Sequence of chain 1.B:
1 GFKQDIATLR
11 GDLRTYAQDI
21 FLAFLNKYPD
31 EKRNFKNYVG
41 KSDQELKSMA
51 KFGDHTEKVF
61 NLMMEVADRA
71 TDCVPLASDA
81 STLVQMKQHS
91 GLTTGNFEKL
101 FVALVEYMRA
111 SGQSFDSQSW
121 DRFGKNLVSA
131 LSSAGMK

Binding-site contacts:
Ligand atom C10 contacts residue TYR38 of chain 1.B at 2.1 Å (hydrophobic).
Ligand atom C2 contacts residue HEM1 of chain 1.G at 3.9 Å.
Ligand atom C10 contacts residue LYS51 of chain 1.B at 3.5 Å.
Ligand atom C8 contacts residue THR56 of chain 1.B at 2.1 Å.
Ligand atom C9 contacts residue THR56 of chain 1.B at 2.5 Å.
Ligand atom C1 contacts residue HEM1 of chain 1.G at 3.7 Å.
Ligand atom O contacts residue HIS55 of chain 1.B at 2.9 Å.
Ligand atom C1 contacts residue PHE21 of chain 1.B at 3.8 Å (hydrophobic).
Ligand atom C7 contacts residue VAL59 of chain 1.B at 3.2 Å (hydrophobic).
Ligand atom C8 contacts residue PHE21 of chain 1.B at 4.2 Å (hydrophobic).
Ligand atom C6 contacts residue PHE21 of chain 1.B at 2.9 Å (hydrophobic).
Ligand atom C10 contacts residue HIS55 of chain 1.B at 3.3 Å.
Ligand atom C5 contacts residue PHE21 of chain 1.B at 3.1 Å (hydrophobic).
Ligand atom C9 contacts residue PHE52 of chain 1.B at 2.9 Å (hydrophobic).
Ligand atom C3 contacts residue TYR38 of chain 1.B at 3.9 Å (hydrophobic).
Ligand atom C5 contacts residue THR56 of chain 1.B at 3.3 Å.
Ligand atom C2 contacts residue PHE35 of chain 1.B at 3.4 Å (hydrophobic).
Ligand atom C3 contacts residue THR56 of chain 1.B at 4.1 Å.
Ligand atom C1 contacts residue PHE35 of chain 1.B at 3.6 Å (hydrophobic).
Ligand atom C6 contacts residue VAL59 of chain 1.B at 2.8 Å (hydrophobic).
Ligand atom C7 contacts residue PHE35 of chain 1.B at 3.9 Å (hydrophobic).
Ligand atom C4 contacts residue HIS55 of chain 1.B at 3.8 Å.
Ligand atom C4 contacts residue PHE21 of chain 1.B at 3.8 Å (hydrophobic).
Ligand atom C9 contacts residue TYR38 of chain 1.B at 3.1 Å (hydrophobic).
Ligand atom C1 contacts residue VAL59 of chain 1.B at 3.0 Å (hydrophobic).
Ligand atom C8 contacts residue HIS55 of chain 1.B at 3.9 Å.
Ligand atom C2 contacts residue VAL59 of chain 1.B at 3.8 Å (hydrophobic).
Ligand atom C10 contacts residue PHE52 of chain 1.B at 2.9 Å (hydrophobic).
Ligand atom C8 contacts residue PHE52 of chain 1.B at 3.4 Å (hydrophobic).
Ligand atom C4 contacts residue THR56 of chain 1.B at 3.1 Å.
Ligand atom C3 contacts residue HIS55 of chain 1.B at 3.5 Å.
Ligand atom C3 contacts residue PHE35 of chain 1.B at 4.0 Å (hydrophobic).
Ligand atom C7 contacts residue HEM1 of chain 1.G at 2.5 Å.
Ligand atom C4 contacts residue TYR38 of chain 1.B at 4.1 Å (hydrophobic).
Ligand atom C4 contacts residue VAL59 of chain 1.B at 4.2 Å (hydrophobic).
Ligand atom C8 contacts residue TYR38 of chain 1.B at 3.4 Å (hydrophobic).
Ligand atom C10 contacts residue THR56 of chain 1.B at 3.1 Å.
Ligand atom O contacts residue TYR38 of chain 1.B at 2.9 Å (h-bond).
Ligand atom C9 contacts residue PHE21 of chain 1.B at 3.2 Å (hydrophobic).
Ligand atom C5 contacts residue VAL59 of chain 1.B at 3.5 Å (hydrophobic).

A protein and the small-molecule ligand that binds it are described below.
Small molecule (SMILES): Cc1ccc(C(C)C)c(O)c1